Binding-site contacts:
Ligand atom CAJ contacts residue NAP1 of chain 1.H at 3.4 Å.
Ligand atom CAO contacts residue PHE117 of chain 1.B at 3.8 Å (hydrophobic).
Ligand atom CAI contacts residue PHE117 of chain 1.B at 4.0 Å (hydrophobic).
Ligand atom CAI contacts residue ASP181 of chain 1.B at 4.0 Å.
Ligand atom CLT contacts residue PHE191 of chain 1.B at 3.9 Å.
Ligand atom CAE contacts residue PHE117 of chain 1.B at 3.8 Å (hydrophobic).
Ligand atom CAJ contacts residue ASP181 of chain 1.B at 3.7 Å.
Ligand atom NAA contacts residue NAP1 of chain 1.H at 2.9 Å (h-bond).
Ligand atom CAO contacts residue MET233 of chain 1.B at 4.0 Å (hydrophobic).
Ligand atom CAB contacts residue SER115 of chain 1.B at 4.0 Å.
Ligand atom CAN contacts residue PHE117 of chain 1.B at 3.9 Å (hydrophobic).
Ligand atom CAB contacts residue PHE117 of chain 1.B at 3.5 Å (hydrophobic).
Ligand atom CAH contacts residue NAP1 of chain 1.H at 3.3 Å.
Ligand atom SAC contacts residue NAP1 of chain 1.H at 3.3 Å (h-bond).
Ligand atom CAI contacts residue NAP1 of chain 1.H at 3.1 Å.
Ligand atom CAB contacts residue NAP1 of chain 1.H at 3.4 Å.
Ligand atom NAF contacts residue NAP1 of chain 1.H at 2.9 Å (h-bond).
Ligand atom NAA contacts residue SER115 of chain 1.B at 3.1 Å (h-bond).
Ligand atom SAK contacts residue VAL226 of chain 1.B at 3.9 Å.
Ligand atom NAF contacts residue TYR194 of chain 1.B at 3.5 Å (h-bond).
Ligand atom SAC contacts residue PHE117 of chain 1.B at 4.0 Å.
Ligand atom CAG contacts residue NAP1 of chain 1.H at 3.3 Å.
Ligand atom CAJ contacts residue PHE117 of chain 1.B at 3.7 Å (hydrophobic).
Ligand atom CAD contacts residue PHE117 of chain 1.B at 3.9 Å (hydrophobic).
Ligand atom SAK contacts residue NAP1 of chain 1.H at 3.4 Å (h-bond).
Ligand atom NAA contacts residue PHE117 of chain 1.B at 3.5 Å.
Ligand atom CAE contacts residue NAP1 of chain 1.H at 3.7 Å.
Ligand atom CAR contacts residue CYS188 of chain 1.B at 3.4 Å (hydrophobic).
Ligand atom CAR contacts residue TRP241 of chain 1.B at 3.5 Å (hydrophobic).
Ligand atom CAQ contacts residue PHE117 of chain 1.B at 4.0 Å (hydrophobic).
Ligand atom CLS contacts residue MET233 of chain 1.B at 3.2 Å.
Ligand atom CAJ contacts residue TYR194 of chain 1.B at 3.1 Å (hydrophobic).
Ligand atom CAE contacts residue TYR194 of chain 1.B at 3.7 Å (hydrophobic).
Ligand atom NAF contacts residue PHE117 of chain 1.B at 3.6 Å.
Ligand atom CLS contacts residue PRO230 of chain 1.B at 3.4 Å.
Ligand atom CLS contacts residue PHE117 of chain 1.B at 4.0 Å.
Ligand atom CAQ contacts residue CYS188 of chain 1.B at 3.4 Å (hydrophobic).
Ligand atom CAD contacts residue NAP1 of chain 1.H at 3.6 Å.
Ligand atom CAP contacts residue PHE117 of chain 1.B at 3.9 Å (hydrophobic).
Ligand atom CAQ contacts residue TRP241 of chain 1.B at 3.7 Å (hydrophobic).

Sequence of chain 1.B:
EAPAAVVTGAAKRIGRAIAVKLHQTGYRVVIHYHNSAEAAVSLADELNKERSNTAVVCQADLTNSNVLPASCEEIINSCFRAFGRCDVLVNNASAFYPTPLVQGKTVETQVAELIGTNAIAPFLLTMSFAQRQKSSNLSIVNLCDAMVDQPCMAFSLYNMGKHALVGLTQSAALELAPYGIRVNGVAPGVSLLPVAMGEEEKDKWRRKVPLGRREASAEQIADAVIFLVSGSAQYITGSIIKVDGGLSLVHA

The protein below binds the small molecule below.
Small molecule (SMILES): Nc1nc2ccc(SCc3ccc(Cl)c(Cl)c3)cc2s1